Sequence of chain 1.A:
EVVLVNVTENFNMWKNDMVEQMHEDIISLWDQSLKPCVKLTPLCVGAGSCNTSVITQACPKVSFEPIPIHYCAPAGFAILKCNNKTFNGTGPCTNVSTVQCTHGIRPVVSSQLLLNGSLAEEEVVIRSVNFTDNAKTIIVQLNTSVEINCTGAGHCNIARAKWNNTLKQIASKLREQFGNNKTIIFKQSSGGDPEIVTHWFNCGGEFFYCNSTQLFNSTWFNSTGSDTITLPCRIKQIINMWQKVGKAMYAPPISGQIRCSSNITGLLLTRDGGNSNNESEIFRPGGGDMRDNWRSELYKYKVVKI

The protein below binds the small molecule below.
Small molecule (SMILES): CC(=O)N[C@@H]1[C@@H](O)[C@H](O)[C@@H](CO)O[C@H]1O

Binding-site contacts:
Ligand atom O7 contacts residue ASN217 of chain 1.A at 3.4 Å (h-bond).
Ligand atom C7 contacts residue ASN217 of chain 1.A at 3.1 Å.
Ligand atom C4 contacts residue ASN217 of chain 1.A at 4.1 Å.
Ligand atom C8 contacts residue THR213 of chain 1.A at 3.8 Å.
Ligand atom C2 contacts residue ASN217 of chain 1.A at 2.3 Å.
Ligand atom O7 contacts residue THR213 of chain 1.A at 3.9 Å.
Ligand atom C8 contacts residue ASN217 of chain 1.A at 3.8 Å.
Ligand atom O5 contacts residue ASN217 of chain 1.A at 2.3 Å (h-bond).
Ligand atom N2 contacts residue ASN217 of chain 1.A at 2.8 Å (h-bond).
Ligand atom C7 contacts residue THR213 of chain 1.A at 4.2 Å.
Ligand atom C1 contacts residue ASN217 of chain 1.A at 1.4 Å.
Ligand atom C5 contacts residue ASN217 of chain 1.A at 3.6 Å.
Ligand atom C3 contacts residue ASN217 of chain 1.A at 3.7 Å.
Ligand atom O6 contacts residue ASN217 of chain 1.A at 3.8 Å.